Sequence of chain 1.L:
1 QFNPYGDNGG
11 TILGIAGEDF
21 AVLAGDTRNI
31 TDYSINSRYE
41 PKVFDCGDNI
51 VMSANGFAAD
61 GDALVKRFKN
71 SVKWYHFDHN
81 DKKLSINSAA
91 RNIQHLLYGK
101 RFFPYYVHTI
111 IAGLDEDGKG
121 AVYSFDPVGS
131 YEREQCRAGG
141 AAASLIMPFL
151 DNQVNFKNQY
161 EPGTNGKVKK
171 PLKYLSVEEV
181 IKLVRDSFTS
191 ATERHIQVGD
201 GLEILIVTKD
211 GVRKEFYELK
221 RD

Sequence of chain 1.V:
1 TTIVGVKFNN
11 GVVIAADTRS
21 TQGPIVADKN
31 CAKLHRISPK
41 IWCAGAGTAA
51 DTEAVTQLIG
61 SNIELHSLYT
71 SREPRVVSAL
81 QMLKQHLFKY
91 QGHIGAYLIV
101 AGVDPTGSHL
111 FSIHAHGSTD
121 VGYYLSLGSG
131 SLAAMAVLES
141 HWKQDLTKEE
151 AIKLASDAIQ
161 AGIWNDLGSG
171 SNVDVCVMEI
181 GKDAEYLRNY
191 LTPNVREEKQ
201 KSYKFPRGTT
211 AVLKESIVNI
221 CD

A protein and the small-molecule ligand that binds it are described below.
Small molecule (SMILES): C[C@]12OCC[C@H]1C(=O)N[C@]2(C=O)[C@@H](O)[C@@H]1C=CCCC1

Binding-site contacts:
Ligand atom C1 contacts residue TYR33 of chain 1.L at 3.6 Å (hydrophobic).
Ligand atom O7 contacts residue GLY47 of chain 1.V at 3.4 Å (h-bond).
Ligand atom N8 contacts residue GLY47 of chain 1.V at 3.0 Å (h-bond).
Ligand atom C16 contacts residue ALA46 of chain 1.V at 3.7 Å (hydrophobic).
Ligand atom C13 contacts residue ALA49 of chain 1.V at 3.4 Å (hydrophobic).
Ligand atom O19 contacts residue THR1 of chain 1.V at 2.3 Å (h-bond).
Ligand atom C16 contacts residue GLY47 of chain 1.V at 3.8 Å.
Ligand atom C11 contacts residue THR1 of chain 1.V at 3.8 Å.
Ligand atom O17 contacts residue SER20 of chain 1.V at 3.6 Å.
Ligand atom C3 contacts residue THR1 of chain 1.V at 3.3 Å.
Ligand atom C16 contacts residue THR1 of chain 1.V at 3.5 Å.
Ligand atom C14 contacts residue GLY45 of chain 1.V at 3.9 Å.
Ligand atom C5 contacts residue THR21 of chain 1.V at 3.3 Å.
Ligand atom C15 contacts residue ALA49 of chain 1.V at 3.8 Å (hydrophobic).
Ligand atom O19 contacts residue ALA46 of chain 1.V at 3.6 Å.
Ligand atom C4 contacts residue THR1 of chain 1.V at 3.5 Å.
Ligand atom C3 contacts residue THR21 of chain 1.V at 3.9 Å.
Ligand atom C15 contacts residue THR52 of chain 1.V at 3.8 Å.
Ligand atom C15 contacts residue GLY45 of chain 1.V at 3.4 Å.
Ligand atom C12 contacts residue ALA49 of chain 1.V at 3.6 Å (hydrophobic).
Ligand atom O2 contacts residue THR1 of chain 1.V at 3.4 Å (h-bond).
Ligand atom C20 contacts residue TYR33 of chain 1.L at 3.8 Å (hydrophobic).
Ligand atom C12 contacts residue SER20 of chain 1.V at 3.9 Å.
Ligand atom C9 contacts residue THR1 of chain 1.V at 2.5 Å.
Ligand atom C4 contacts residue GLY168 of chain 1.V at 3.0 Å.
Ligand atom C18 contacts residue THR1 of chain 1.V at 1.4 Å.
Ligand atom C10 contacts residue THR1 of chain 1.V at 3.0 Å.
Ligand atom C14 contacts residue THR52 of chain 1.V at 3.7 Å.
Ligand atom O19 contacts residue GLY47 of chain 1.V at 3.1 Å (h-bond).
Ligand atom C14 contacts residue ALA49 of chain 1.V at 3.8 Å (hydrophobic).
Ligand atom C16 contacts residue GLY45 of chain 1.V at 3.6 Å.
Ligand atom C6 contacts residue GLY47 of chain 1.V at 3.5 Å.
Ligand atom C15 contacts residue GLY47 of chain 1.V at 4.0 Å.
Ligand atom C11 contacts residue GLY47 of chain 1.V at 3.7 Å.
Ligand atom C15 contacts residue ALA46 of chain 1.V at 3.8 Å (hydrophobic).
Ligand atom O17 contacts residue THR21 of chain 1.V at 3.5 Å (h-bond).
Ligand atom N8 contacts residue THR1 of chain 1.V at 3.7 Å.
Ligand atom C4 contacts residue THR21 of chain 1.V at 3.5 Å.
Ligand atom C20 contacts residue THR21 of chain 1.V at 3.0 Å.
Ligand atom C4 contacts residue ARG19 of chain 1.V at 3.9 Å.